This protein binds this small molecule.
Small molecule (SMILES): CC(=O)N[C@H]1[C@H](O[C@H]2[C@H](O)[C@@H](NC(C)=O)CO[C@@H]2CO)O[C@H](CO)[C@@H](O[C@@H]2O[C@H](CO)[C@@H](O)[C@H](O)[C@@H]2O)[C@@H]1O

Binding-site contacts:
Ligand atom C7 contacts residue ASN128 of chain 1.B at 3.4 Å.
Ligand atom C3 contacts residue ASN128 of chain 1.B at 3.6 Å.
Ligand atom C7 contacts residue LYS129 of chain 1.B at 4.5 Å.
Ligand atom C1 contacts residue ASN128 of chain 1.B at 1.4 Å.
Ligand atom C8 contacts residue ASN128 of chain 1.B at 3.9 Å.
Ligand atom O5 contacts residue ASN128 of chain 1.B at 2.4 Å (h-bond).
Ligand atom N2 contacts residue ASN128 of chain 1.B at 2.7 Å (h-bond).
Ligand atom C2 contacts residue ASN128 of chain 1.B at 2.4 Å.
Ligand atom C4 contacts residue ASN128 of chain 1.B at 4.2 Å.
Ligand atom O7 contacts residue ASN128 of chain 1.B at 3.6 Å.
Ligand atom C8 contacts residue LYS129 of chain 1.B at 3.5 Å.
Ligand atom C5 contacts residue ASN128 of chain 1.B at 3.7 Å.
Ligand atom O5 contacts residue GLU150 of chain 1.B at 4.2 Å.

Sequence of chain 1.B:
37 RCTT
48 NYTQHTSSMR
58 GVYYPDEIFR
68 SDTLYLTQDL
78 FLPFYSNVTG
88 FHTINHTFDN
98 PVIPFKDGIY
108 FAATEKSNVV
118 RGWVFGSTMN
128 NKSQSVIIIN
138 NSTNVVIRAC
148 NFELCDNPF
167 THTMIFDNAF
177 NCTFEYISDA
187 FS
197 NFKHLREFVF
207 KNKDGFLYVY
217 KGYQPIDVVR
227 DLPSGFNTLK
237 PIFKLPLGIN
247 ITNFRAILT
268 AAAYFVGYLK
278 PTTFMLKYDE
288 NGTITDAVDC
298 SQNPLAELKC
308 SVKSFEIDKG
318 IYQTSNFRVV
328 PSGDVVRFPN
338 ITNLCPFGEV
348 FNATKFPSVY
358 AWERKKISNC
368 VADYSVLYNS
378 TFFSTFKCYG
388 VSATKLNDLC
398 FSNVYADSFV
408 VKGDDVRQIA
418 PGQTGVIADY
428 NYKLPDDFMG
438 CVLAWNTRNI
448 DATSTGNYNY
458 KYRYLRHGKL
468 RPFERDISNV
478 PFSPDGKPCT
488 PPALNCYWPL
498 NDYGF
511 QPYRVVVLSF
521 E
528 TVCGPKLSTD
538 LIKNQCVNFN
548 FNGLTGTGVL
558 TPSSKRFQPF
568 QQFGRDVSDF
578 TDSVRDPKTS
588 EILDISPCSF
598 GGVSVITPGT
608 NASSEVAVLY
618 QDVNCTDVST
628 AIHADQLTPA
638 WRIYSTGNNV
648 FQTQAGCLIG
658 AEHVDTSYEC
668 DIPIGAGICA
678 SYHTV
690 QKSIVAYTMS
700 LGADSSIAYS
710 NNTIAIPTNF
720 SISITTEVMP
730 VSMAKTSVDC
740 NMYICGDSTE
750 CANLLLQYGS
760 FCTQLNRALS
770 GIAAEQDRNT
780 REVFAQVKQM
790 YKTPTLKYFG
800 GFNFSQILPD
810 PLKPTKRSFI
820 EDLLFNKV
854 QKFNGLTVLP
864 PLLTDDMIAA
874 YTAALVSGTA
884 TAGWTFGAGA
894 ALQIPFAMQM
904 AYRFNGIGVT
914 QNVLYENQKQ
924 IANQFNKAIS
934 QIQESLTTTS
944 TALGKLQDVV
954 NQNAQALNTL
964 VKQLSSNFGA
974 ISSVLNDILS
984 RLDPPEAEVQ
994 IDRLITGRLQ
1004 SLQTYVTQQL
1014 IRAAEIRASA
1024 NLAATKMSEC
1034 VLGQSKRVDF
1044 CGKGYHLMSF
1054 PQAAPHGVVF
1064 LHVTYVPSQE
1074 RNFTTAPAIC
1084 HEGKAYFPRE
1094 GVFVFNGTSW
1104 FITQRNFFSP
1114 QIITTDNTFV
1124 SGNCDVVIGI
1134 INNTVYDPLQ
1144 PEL